Binding-site contacts:
Ligand atom C4 contacts residue PRO628 of chain 4.A at 3.0 Å (hydrophobic).
Ligand atom C6 contacts residue PRO412 of chain 4.A at 4.3 Å (hydrophobic).
Ligand atom C1' contacts residue PRO628 of chain 4.A at 3.9 Å (hydrophobic).
Ligand atom C2 contacts residue PRO628 of chain 4.A at 3.5 Å (hydrophobic).
Ligand atom N7 contacts residue SER629 of chain 4.A at 3.1 Å (h-bond).
Ligand atom N6 contacts residue SER629 of chain 4.A at 3.0 Å (h-bond).
Ligand atom C2 contacts residue GLY636 of chain 4.A at 3.2 Å.
Ligand atom C8 contacts residue HIS627 of chain 4.A at 3.5 Å.
Ligand atom C2 contacts residue PRO412 of chain 4.A at 4.3 Å (hydrophobic).
Ligand atom C8 contacts residue SER629 of chain 4.A at 4.2 Å.
Ligand atom C6 contacts residue SER629 of chain 4.A at 3.5 Å.
Ligand atom C8 contacts residue PRO628 of chain 4.A at 3.8 Å (hydrophobic).
Ligand atom C6 contacts residue GLY636 of chain 4.A at 3.6 Å.
Ligand atom C1' contacts residue HIS627 of chain 4.A at 4.3 Å.
Ligand atom C5 contacts residue PRO412 of chain 4.A at 4.2 Å (hydrophobic).
Ligand atom N1 contacts residue VAL411 of chain 4.A at 4.3 Å.
Ligand atom N1 contacts residue PRO628 of chain 4.A at 3.2 Å (h-bond).
Ligand atom N6 contacts residue GLY634 of chain 4.A at 3.8 Å.
Ligand atom N6 contacts residue GLY636 of chain 4.A at 3.2 Å (h-bond).
Ligand atom N7 contacts residue PRO412 of chain 4.A at 4.3 Å.
Ligand atom N7 contacts residue PRO628 of chain 4.A at 3.3 Å (h-bond).
Ligand atom N6 contacts residue PHE635 of chain 4.A at 3.7 Å.
Ligand atom C6 contacts residue PRO628 of chain 4.A at 2.8 Å (hydrophobic).
Ligand atom N9 contacts residue PRO412 of chain 4.A at 4.2 Å.
Ligand atom N3 contacts residue PRO628 of chain 4.A at 3.5 Å (h-bond).
Ligand atom N3 contacts residue PRO412 of chain 4.A at 4.3 Å.
Ligand atom C2' contacts residue HIS627 of chain 4.A at 3.2 Å.
Ligand atom N9 contacts residue HIS627 of chain 4.A at 4.3 Å.
Ligand atom C4 contacts residue PRO412 of chain 4.A at 4.1 Å (hydrophobic).
Ligand atom N9 contacts residue PRO628 of chain 4.A at 3.7 Å.
Ligand atom N6 contacts residue PRO628 of chain 4.A at 3.4 Å (h-bond).
Ligand atom N7 contacts residue ASN606 of chain 4.A at 4.2 Å.
Ligand atom C5 contacts residue SER629 of chain 4.A at 3.5 Å.
Ligand atom C2' contacts residue PRO628 of chain 4.A at 3.6 Å (hydrophobic).
Ligand atom N7 contacts residue HIS627 of chain 4.A at 4.1 Å.
Ligand atom N1 contacts residue GLY636 of chain 4.A at 2.9 Å (h-bond).
Ligand atom C3' contacts residue HIS627 of chain 4.A at 4.3 Å.
Ligand atom C8 contacts residue PRO412 of chain 4.A at 4.3 Å (hydrophobic).
Ligand atom C5 contacts residue PRO628 of chain 4.A at 2.7 Å (hydrophobic).
Ligand atom O3' contacts residue PRO628 of chain 4.A at 4.1 Å.

Sequence of chain 4.A:
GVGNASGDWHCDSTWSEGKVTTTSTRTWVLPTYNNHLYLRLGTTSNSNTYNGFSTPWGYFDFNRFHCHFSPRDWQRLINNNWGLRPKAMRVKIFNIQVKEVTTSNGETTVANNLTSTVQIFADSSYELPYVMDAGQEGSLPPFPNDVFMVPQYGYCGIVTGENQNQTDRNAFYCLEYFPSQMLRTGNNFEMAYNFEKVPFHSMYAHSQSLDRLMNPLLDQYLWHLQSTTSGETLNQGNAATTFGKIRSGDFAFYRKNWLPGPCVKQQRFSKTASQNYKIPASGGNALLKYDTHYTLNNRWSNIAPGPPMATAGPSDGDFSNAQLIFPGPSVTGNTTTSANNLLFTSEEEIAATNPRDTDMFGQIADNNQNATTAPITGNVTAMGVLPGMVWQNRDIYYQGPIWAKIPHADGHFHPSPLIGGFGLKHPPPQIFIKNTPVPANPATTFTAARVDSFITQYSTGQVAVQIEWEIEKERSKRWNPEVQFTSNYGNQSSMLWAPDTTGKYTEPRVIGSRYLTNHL

The protein below binds the small molecule below.
Small molecule (SMILES): Nc1ncnc2c1ncn2[C@H]1C[C@H](O)[C@@H](COP(=O)(O)O)O1